Sequence of chain 43.D:
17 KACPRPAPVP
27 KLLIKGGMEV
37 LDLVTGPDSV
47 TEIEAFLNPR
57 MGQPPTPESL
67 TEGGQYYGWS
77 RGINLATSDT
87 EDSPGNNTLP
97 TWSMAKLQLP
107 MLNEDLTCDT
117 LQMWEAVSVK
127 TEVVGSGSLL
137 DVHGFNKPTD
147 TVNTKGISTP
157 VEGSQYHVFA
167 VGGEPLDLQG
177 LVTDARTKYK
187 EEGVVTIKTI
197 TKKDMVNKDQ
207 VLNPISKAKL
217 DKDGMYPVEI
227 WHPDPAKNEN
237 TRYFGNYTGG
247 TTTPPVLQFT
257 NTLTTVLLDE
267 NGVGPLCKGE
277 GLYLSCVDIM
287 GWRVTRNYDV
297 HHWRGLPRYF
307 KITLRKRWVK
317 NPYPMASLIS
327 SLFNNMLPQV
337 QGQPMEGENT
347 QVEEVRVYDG

Sequence of chain 43.E:
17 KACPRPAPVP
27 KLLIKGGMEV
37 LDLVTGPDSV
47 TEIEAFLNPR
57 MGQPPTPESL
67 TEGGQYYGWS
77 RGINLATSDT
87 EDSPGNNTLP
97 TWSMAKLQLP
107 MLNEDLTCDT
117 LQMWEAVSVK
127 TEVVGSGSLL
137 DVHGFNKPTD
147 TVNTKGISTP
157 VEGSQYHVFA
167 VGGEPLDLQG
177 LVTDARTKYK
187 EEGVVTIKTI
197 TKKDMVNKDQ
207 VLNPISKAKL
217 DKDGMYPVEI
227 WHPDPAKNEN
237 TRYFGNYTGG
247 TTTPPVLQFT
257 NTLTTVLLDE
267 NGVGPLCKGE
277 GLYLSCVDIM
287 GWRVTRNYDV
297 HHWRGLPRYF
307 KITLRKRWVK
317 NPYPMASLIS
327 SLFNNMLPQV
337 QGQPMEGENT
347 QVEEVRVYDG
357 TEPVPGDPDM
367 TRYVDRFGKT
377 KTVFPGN

Binding-site contacts:
Ligand atom C6 contacts residue ASN93 of chain 43.D at 3.2 Å.
Ligand atom O3 contacts residue VAL296 of chain 43.D at 4.3 Å.
Ligand atom C5 contacts residue TYR72 of chain 43.D at 3.6 Å (hydrophobic).
Ligand atom C6 contacts residue TYR72 of chain 43.D at 3.8 Å (hydrophobic).
Ligand atom N5 contacts residue TYR72 of chain 43.D at 3.0 Å (h-bond).
Ligand atom C4 contacts residue VAL296 of chain 43.D at 4.2 Å (hydrophobic).
Ligand atom O1A contacts residue TYR72 of chain 43.D at 3.3 Å.
Ligand atom O4 contacts residue ARG77 of chain 43.D at 4.3 Å.
Ligand atom C11 contacts residue TYR72 of chain 43.D at 4.0 Å (hydrophobic).
Ligand atom O4 contacts residue GLY78 of chain 43.D at 3.1 Å (h-bond).
Ligand atom O8 contacts residue ARG77 of chain 43.D at 3.6 Å.
Ligand atom O4 contacts residue HIS298 of chain 43.D at 2.6 Å (h-bond).
Ligand atom C1 contacts residue TYR72 of chain 43.D at 3.8 Å (hydrophobic).
Ligand atom O4 contacts residue ILE79 of chain 43.D at 4.2 Å.
Ligand atom O1A contacts residue ARG77 of chain 43.D at 2.8 Å (salt-bridge).
Ligand atom O4 contacts residue TYR72 of chain 43.D at 3.9 Å.
Ligand atom O3 contacts residue GLY78 of chain 43.D at 3.8 Å.
Ligand atom C2 contacts residue ARG77 of chain 43.D at 4.0 Å.
Ligand atom C3 contacts residue GLY78 of chain 43.D at 4.0 Å.
Ligand atom C1 contacts residue ARG77 of chain 43.D at 3.4 Å.
Ligand atom O1A contacts residue GLY78 of chain 43.D at 4.1 Å.
Ligand atom C3 contacts residue HIS298 of chain 43.D at 3.9 Å.
Ligand atom O1B contacts residue ARG77 of chain 43.D at 2.8 Å (salt-bridge).
Ligand atom O3 contacts residue ASN80 of chain 43.D at 3.8 Å.
Ligand atom C4 contacts residue TYR72 of chain 43.D at 3.4 Å (hydrophobic).
Ligand atom C3 contacts residue ARG77 of chain 43.D at 3.4 Å.
Ligand atom O3 contacts residue ARG77 of chain 43.D at 4.3 Å.
Ligand atom C4 contacts residue ARG77 of chain 43.D at 4.1 Å.
Ligand atom C4 contacts residue HIS298 of chain 43.D at 3.7 Å.
Ligand atom C11 contacts residue ASP85 of chain 43.E at 3.6 Å.
Ligand atom O6 contacts residue ASN93 of chain 43.D at 3.4 Å (h-bond).
Ligand atom O10 contacts residue THR291 of chain 43.D at 3.8 Å.
Ligand atom C6 contacts residue THR94 of chain 43.D at 4.2 Å.
Ligand atom C4 contacts residue GLY78 of chain 43.D at 3.8 Å.
Ligand atom O1B contacts residue TYR72 of chain 43.D at 4.0 Å.
Ligand atom C3 contacts residue VAL296 of chain 43.D at 3.5 Å (hydrophobic).
Ligand atom O4 contacts residue THR291 of chain 43.D at 4.0 Å.
Ligand atom O4 contacts residue VAL296 of chain 43.D at 4.0 Å.
Ligand atom O8 contacts residue TYR72 of chain 43.D at 3.7 Å.
Ligand atom C10 contacts residue TYR72 of chain 43.D at 3.8 Å (hydrophobic).

The small molecule below binds the protein below.
Small molecule (SMILES): CC(=O)N[C@H]1[C@H]([C@H](O)[C@H](O)CO)O[C@@](O[C@H]2[C@@H](O)[C@@H](CO)O[C@@H](O[C@H]3[C@H](O)[C@@H](O)[C@H](O)O[C@@H]3CO)[C@@H]2O)(C(=O)O)C[C@@H]1O